Sequence of chain 1.A:
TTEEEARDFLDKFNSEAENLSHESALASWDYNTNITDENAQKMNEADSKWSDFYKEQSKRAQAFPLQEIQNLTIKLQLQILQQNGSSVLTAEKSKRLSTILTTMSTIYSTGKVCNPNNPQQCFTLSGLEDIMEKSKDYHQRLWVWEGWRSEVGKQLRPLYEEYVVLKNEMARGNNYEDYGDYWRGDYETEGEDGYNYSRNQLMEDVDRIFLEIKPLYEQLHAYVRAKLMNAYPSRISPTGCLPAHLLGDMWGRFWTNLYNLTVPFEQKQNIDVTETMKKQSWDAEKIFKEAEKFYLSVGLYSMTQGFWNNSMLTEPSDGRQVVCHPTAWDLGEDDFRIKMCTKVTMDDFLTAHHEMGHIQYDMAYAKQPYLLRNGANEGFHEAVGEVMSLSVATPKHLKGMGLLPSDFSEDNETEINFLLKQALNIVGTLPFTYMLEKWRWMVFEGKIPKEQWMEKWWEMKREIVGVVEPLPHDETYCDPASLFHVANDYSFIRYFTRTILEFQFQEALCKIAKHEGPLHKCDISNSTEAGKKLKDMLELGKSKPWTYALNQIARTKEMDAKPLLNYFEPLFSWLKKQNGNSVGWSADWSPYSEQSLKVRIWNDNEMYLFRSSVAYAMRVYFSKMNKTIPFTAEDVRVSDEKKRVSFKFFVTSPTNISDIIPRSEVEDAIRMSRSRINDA

Binding-site contacts:
Ligand atom C8 contacts residue PHE265 of chain 1.A at 3.5 Å (hydrophobic).
Ligand atom C7 contacts residue ASN412 of chain 1.A at 3.3 Å.
Ligand atom O5 contacts residue ASN412 of chain 1.A at 2.4 Å (h-bond).
Ligand atom C3 contacts residue ASN412 of chain 1.A at 3.9 Å.
Ligand atom C5 contacts residue ASN412 of chain 1.A at 3.8 Å.
Ligand atom O7 contacts residue ASN412 of chain 1.A at 3.1 Å (h-bond).
Ligand atom N2 contacts residue ASN412 of chain 1.A at 3.0 Å (h-bond).
Ligand atom C8 contacts residue TRP574 of chain 1.A at 4.1 Å (hydrophobic).
Ligand atom C8 contacts residue ASN412 of chain 1.A at 3.3 Å.
Ligand atom C8 contacts residue ILE416 of chain 1.A at 3.9 Å (hydrophobic).
Ligand atom C4 contacts residue ASN412 of chain 1.A at 4.3 Å.
Ligand atom C1 contacts residue ASN412 of chain 1.A at 1.5 Å.
Ligand atom C2 contacts residue ASN412 of chain 1.A at 2.5 Å.

A protein and the small-molecule ligand that binds it are described below.
Small molecule (SMILES): CC(=O)N[C@@H]1[C@@H](O)[C@H](O)[C@@H](CO)O[C@H]1O